The small molecule below binds the protein below.
Small molecule (SMILES): CC(=O)N[C@H]1[C@H](O[C@H]2[C@H](O)[C@@H](NC(C)=O)CO[C@@H]2CO)O[C@H](CO)[C@@H](O[C@@H]2O[C@H](CO)[C@@H](O)[C@H](O)[C@@H]2O)[C@@H]1O

Binding-site contacts:
Ligand atom O7 contacts residue LEU215 of chain 1.B at 3.7 Å.
Ligand atom O7 contacts residue SER216 of chain 1.B at 2.7 Å (h-bond).
Ligand atom C8 contacts residue LEU215 of chain 1.B at 4.0 Å (hydrophobic).
Ligand atom O5 contacts residue SER216 of chain 1.B at 3.4 Å (h-bond).
Ligand atom C2 contacts residue ASN214 of chain 1.B at 2.5 Å.
Ligand atom C4 contacts residue SER216 of chain 1.B at 4.5 Å.
Ligand atom C2 contacts residue SER216 of chain 1.B at 3.3 Å.
Ligand atom C3 contacts residue ASN214 of chain 1.B at 3.8 Å.
Ligand atom N2 contacts residue SER216 of chain 1.B at 4.1 Å.
Ligand atom N2 contacts residue ASN214 of chain 1.B at 3.0 Å (h-bond).
Ligand atom C1 contacts residue ASN214 of chain 1.B at 1.4 Å.
Ligand atom C8 contacts residue ASN214 of chain 1.B at 3.3 Å.
Ligand atom O6 contacts residue LEU223 of chain 1.B at 3.6 Å.
Ligand atom C7 contacts residue LEU215 of chain 1.B at 3.8 Å (hydrophobic).
Ligand atom O3 contacts residue SER216 of chain 1.B at 4.5 Å.
Ligand atom C7 contacts residue ASN214 of chain 1.B at 3.5 Å.
Ligand atom C1 contacts residue SER216 of chain 1.B at 3.3 Å.
Ligand atom N2 contacts residue LEU215 of chain 1.B at 4.5 Å.
Ligand atom C8 contacts residue SER216 of chain 1.B at 4.4 Å.
Ligand atom C3 contacts residue SER216 of chain 1.B at 4.4 Å.
Ligand atom O5 contacts residue ASN214 of chain 1.B at 2.3 Å (h-bond).
Ligand atom C4 contacts residue ASN214 of chain 1.B at 4.2 Å.
Ligand atom C7 contacts residue SER216 of chain 1.B at 3.5 Å.
Ligand atom C5 contacts residue ASN214 of chain 1.B at 3.6 Å.
Ligand atom C6 contacts residue LEU223 of chain 1.B at 4.5 Å (hydrophobic).
Ligand atom O7 contacts residue ASN214 of chain 1.B at 4.2 Å.

Sequence of chain 1.B:
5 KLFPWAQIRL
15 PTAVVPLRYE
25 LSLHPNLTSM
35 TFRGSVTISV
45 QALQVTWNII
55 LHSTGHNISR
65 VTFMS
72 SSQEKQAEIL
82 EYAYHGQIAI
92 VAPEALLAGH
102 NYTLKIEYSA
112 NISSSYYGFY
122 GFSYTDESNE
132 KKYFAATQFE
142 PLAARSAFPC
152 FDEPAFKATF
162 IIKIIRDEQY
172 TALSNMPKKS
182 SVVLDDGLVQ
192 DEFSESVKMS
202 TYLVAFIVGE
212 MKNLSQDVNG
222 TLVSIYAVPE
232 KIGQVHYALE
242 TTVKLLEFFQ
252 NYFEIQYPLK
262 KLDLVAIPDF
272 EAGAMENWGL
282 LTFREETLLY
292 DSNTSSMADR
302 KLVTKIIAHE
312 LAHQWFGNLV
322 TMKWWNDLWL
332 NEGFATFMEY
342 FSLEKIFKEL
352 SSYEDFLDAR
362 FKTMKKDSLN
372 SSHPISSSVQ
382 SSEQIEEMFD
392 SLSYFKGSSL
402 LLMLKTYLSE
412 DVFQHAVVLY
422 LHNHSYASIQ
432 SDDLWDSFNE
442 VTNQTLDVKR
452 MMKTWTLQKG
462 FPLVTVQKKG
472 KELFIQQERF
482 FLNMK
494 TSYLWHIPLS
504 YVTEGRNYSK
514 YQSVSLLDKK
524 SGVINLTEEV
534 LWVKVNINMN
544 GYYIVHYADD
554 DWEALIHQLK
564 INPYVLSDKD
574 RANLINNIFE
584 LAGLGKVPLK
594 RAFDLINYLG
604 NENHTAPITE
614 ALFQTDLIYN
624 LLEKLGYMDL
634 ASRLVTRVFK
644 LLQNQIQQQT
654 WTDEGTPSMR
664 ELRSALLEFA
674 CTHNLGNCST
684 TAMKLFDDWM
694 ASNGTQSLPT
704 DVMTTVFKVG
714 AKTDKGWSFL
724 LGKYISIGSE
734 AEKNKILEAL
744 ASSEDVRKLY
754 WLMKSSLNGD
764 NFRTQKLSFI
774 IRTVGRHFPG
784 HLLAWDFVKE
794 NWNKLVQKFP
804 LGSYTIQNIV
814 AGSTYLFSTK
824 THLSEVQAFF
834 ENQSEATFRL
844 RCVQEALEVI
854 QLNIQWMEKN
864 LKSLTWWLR